Sequence of chain 5.Q:
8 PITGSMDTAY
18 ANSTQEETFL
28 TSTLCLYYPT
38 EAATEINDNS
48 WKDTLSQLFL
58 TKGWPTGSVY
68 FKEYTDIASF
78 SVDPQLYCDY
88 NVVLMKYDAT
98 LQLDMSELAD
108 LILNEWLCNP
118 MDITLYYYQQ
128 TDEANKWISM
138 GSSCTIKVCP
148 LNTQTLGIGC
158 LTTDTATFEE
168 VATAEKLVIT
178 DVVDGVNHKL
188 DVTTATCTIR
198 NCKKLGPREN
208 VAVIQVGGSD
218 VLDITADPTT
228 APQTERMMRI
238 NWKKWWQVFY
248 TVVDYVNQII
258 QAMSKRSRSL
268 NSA

A protein and the small-molecule ligand that binds it are described below.
Small molecule (SMILES): CC(=O)N[C@H]1[C@H](O[C@H]2[C@H](O)[C@@H](NC(C)=O)CO[C@@H]2CO)O[C@H](CO)[C@@H](O)[C@@H]1O

Binding-site contacts:
Ligand atom C2 contacts residue ASN19 of chain 5.Q at 3.4 Å.
Ligand atom C8 contacts residue TYR17 of chain 5.Q at 4.3 Å (hydrophobic).
Ligand atom C6 contacts residue ASN19 of chain 5.Q at 4.0 Å.
Ligand atom C1 contacts residue ASN19 of chain 5.Q at 1.9 Å.
Ligand atom N2 contacts residue ASN19 of chain 5.Q at 4.1 Å.
Ligand atom C5 contacts residue ASN19 of chain 5.Q at 3.3 Å.
Ligand atom O5 contacts residue ASN19 of chain 5.Q at 2.1 Å (h-bond).
Ligand atom C4 contacts residue ASN19 of chain 5.Q at 4.5 Å.
Ligand atom C3 contacts residue ASN19 of chain 5.Q at 4.4 Å.
Ligand atom O6 contacts residue ASN19 of chain 5.Q at 4.3 Å.